This protein binds this small molecule.
Small molecule (SMILES): Nc1ccn([C@H]2C[C@H](O)[C@@H](COP(=O)(O)O)O2)c(=O)n1

Sequence of chain 58.A:
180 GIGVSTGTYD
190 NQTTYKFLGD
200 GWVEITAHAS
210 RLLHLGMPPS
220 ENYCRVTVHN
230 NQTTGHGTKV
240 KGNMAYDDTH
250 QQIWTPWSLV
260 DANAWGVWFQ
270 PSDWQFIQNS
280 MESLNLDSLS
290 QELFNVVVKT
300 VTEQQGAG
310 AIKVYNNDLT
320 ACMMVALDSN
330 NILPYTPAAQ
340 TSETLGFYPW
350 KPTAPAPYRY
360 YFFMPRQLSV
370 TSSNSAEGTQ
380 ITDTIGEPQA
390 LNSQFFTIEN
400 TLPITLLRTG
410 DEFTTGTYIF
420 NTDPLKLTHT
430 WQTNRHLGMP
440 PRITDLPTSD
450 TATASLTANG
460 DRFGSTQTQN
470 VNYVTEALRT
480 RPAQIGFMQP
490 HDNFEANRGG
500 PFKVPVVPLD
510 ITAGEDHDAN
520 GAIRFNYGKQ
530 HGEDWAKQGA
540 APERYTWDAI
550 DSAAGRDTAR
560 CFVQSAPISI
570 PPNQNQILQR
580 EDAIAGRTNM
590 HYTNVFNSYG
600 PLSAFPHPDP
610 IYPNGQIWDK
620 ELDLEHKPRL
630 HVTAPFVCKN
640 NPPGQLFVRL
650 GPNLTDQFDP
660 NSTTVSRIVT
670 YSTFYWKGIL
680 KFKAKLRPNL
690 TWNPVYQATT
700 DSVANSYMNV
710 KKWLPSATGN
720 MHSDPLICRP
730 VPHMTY

Binding-site contacts:
Ligand atom C2' contacts residue LYS682 of chain 58.A at 3.6 Å.
Ligand atom C5' contacts residue TRP201 of chain 58.A at 3.5 Å (hydrophobic).
Ligand atom O3' contacts residue LYS682 of chain 58.A at 3.1 Å (salt-bridge).
Ligand atom C2 contacts residue TRP201 of chain 58.A at 3.9 Å (hydrophobic).
Ligand atom C4' contacts residue TRP201 of chain 58.A at 4.3 Å (hydrophobic).
Ligand atom N4 contacts residue TRP201 of chain 58.A at 3.8 Å.
Ligand atom C1' contacts residue TRP201 of chain 58.A at 4.5 Å (hydrophobic).
Ligand atom O4' contacts residue TRP201 of chain 58.A at 4.5 Å.
Ligand atom N1 contacts residue TRP201 of chain 58.A at 4.0 Å.
Ligand atom O5' contacts residue TRP201 of chain 58.A at 3.6 Å.
Ligand atom O2 contacts residue LYS682 of chain 58.A at 4.2 Å.
Ligand atom C5 contacts residue TRP201 of chain 58.A at 3.4 Å (hydrophobic).
Ligand atom C3' contacts residue TRP201 of chain 58.A at 4.1 Å (hydrophobic).
Ligand atom C3' contacts residue LYS682 of chain 58.A at 3.8 Å.
Ligand atom N4 contacts residue GLY198 of chain 58.A at 3.8 Å.
Ligand atom C6 contacts residue TRP201 of chain 58.A at 3.5 Å (hydrophobic).
Ligand atom O2 contacts residue LEU197 of chain 58.A at 4.0 Å.
Ligand atom N4 contacts residue ASP199 of chain 58.A at 4.0 Å.
Ligand atom C1' contacts residue LYS682 of chain 58.A at 4.5 Å.
Ligand atom O2 contacts residue TRP201 of chain 58.A at 4.3 Å.
Ligand atom N3 contacts residue TRP201 of chain 58.A at 3.6 Å.
Ligand atom C4 contacts residue TRP201 of chain 58.A at 3.3 Å (hydrophobic).
Ligand atom C2' contacts residue TRP201 of chain 58.A at 3.6 Å (hydrophobic).
Ligand atom OP1 contacts residue PRO423 of chain 58.A at 3.6 Å.